The protein below binds the small molecule below.
Small molecule (SMILES): CCOC(=O)CC[C@H](C[C@@H]1CCNC1=O)NC(=O)[C@H](Cc1ccccc1)NC(=O)OCc1ccccc1

Sequence of chain 2.A:
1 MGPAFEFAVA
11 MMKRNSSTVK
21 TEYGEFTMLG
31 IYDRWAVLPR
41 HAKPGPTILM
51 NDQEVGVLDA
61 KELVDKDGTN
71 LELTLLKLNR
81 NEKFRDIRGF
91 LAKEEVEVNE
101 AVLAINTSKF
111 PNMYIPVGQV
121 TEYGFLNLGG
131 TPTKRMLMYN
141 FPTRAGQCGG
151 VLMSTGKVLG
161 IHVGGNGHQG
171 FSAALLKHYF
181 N

Binding-site contacts:
Ligand atom C57 contacts residue CYS148 of chain 2.A at 2.6 Å (hydrophobic).
Ligand atom C37 contacts residue VAL163 of chain 2.A at 3.2 Å (hydrophobic).
Ligand atom N49 contacts residue VAL163 of chain 2.A at 3.3 Å (h-bond).
Ligand atom O66 contacts residue GLY165 of chain 2.A at 3.2 Å (h-bond).
Ligand atom O88 contacts residue CYS148 of chain 2.A at 2.8 Å (h-bond).
Ligand atom O86 contacts residue GLY146 of chain 2.A at 3.5 Å (h-bond).
Ligand atom C63 contacts residue CYS148 of chain 2.A at 1.8 Å (hydrophobic).
Ligand atom C2 contacts residue ASN166 of chain 2.A at 3.4 Å.
Ligand atom N69 contacts residue ARG144 of chain 2.A at 3.5 Å (salt-bridge).
Ligand atom C11 contacts residue GLU72 of chain 2.A at 3.5 Å.
Ligand atom O88 contacts residue GLY146 of chain 2.A at 3.2 Å (h-bond).
Ligand atom C10 contacts residue GLY129 of chain 2.A at 3.3 Å.
Ligand atom C3 contacts residue GLU25 of chain 2.A at 3.2 Å.
Ligand atom N69 contacts residue THR143 of chain 2.A at 3.5 Å (h-bond).
Ligand atom C12 contacts residue GLY129 of chain 2.A at 3.5 Å.
Ligand atom N49 contacts residue CYS148 of chain 2.A at 2.8 Å (h-bond).
Ligand atom C59 contacts residue ARG144 of chain 2.A at 3.6 Å.
Ligand atom C12 contacts residue ASN127 of chain 2.A at 3.2 Å.
Ligand atom O88 contacts residue PHE26 of chain 2.A at 3.5 Å.
Ligand atom C9 contacts residue LEU128 of chain 2.A at 3.5 Å (hydrophobic).
Ligand atom C59 contacts residue CYS148 of chain 2.A at 3.1 Å (hydrophobic).
Ligand atom C71 contacts residue ARG144 of chain 2.A at 3.6 Å.
Ligand atom C8 contacts residue ASN127 of chain 2.A at 3.2 Å.
Ligand atom O66 contacts residue GLY164 of chain 2.A at 3.3 Å.
Ligand atom C71 contacts residue ALA145 of chain 2.A at 3.5 Å (hydrophobic).
Ligand atom C11 contacts residue LEU128 of chain 2.A at 3.4 Å (hydrophobic).
Ligand atom C82 contacts residue CYS148 of chain 2.A at 3.1 Å (hydrophobic).
Ligand atom C4 contacts residue ASN166 of chain 2.A at 2.4 Å.
Ligand atom C6 contacts residue ASN166 of chain 2.A at 2.8 Å.
Ligand atom C1 contacts residue GLY165 of chain 2.A at 3.3 Å.
Ligand atom C5 contacts residue GLU25 of chain 2.A at 3.3 Å.
Ligand atom C84 contacts residue GLY146 of chain 2.A at 3.3 Å.
Ligand atom O66 contacts residue HIS162 of chain 2.A at 2.9 Å (h-bond).
Ligand atom O35 contacts residue GLY165 of chain 2.A at 2.9 Å (h-bond).
Ligand atom O35 contacts residue GLY164 of chain 2.A at 3.3 Å.
Ligand atom C65 contacts residue GLY165 of chain 2.A at 3.4 Å.
Ligand atom O88 contacts residue GLN147 of chain 2.A at 3.5 Å (h-bond).
Ligand atom C55 contacts residue HIS41 of chain 2.A at 3.2 Å.
Ligand atom C73 contacts residue ALA145 of chain 2.A at 3.4 Å (hydrophobic).
Ligand atom O66 contacts residue THR143 of chain 2.A at 3.0 Å (h-bond).